Binding-site contacts:
Ligand atom C8 contacts residue TYR197 of chain 16.A at 3.4 Å (hydrophobic).
Ligand atom C10 contacts residue TYR128 of chain 16.A at 3.6 Å (hydrophobic).
Ligand atom N4 contacts residue DMS1 of chain 16.F at 3.6 Å (h-bond).
Ligand atom N4 contacts residue ASN219 of chain 16.A at 4.0 Å.
Ligand atom C19 contacts residue VAL191 of chain 16.A at 4.0 Å (hydrophobic).
Ligand atom C8 contacts residue PHE124 of chain 16.A at 3.6 Å (hydrophobic).
Ligand atom C15 contacts residue TYR128 of chain 16.A at 3.0 Å (hydrophobic).
Ligand atom C10 contacts residue LEU106 of chain 16.A at 4.0 Å (hydrophobic).
Ligand atom N9 contacts residue TYR128 of chain 16.A at 4.1 Å.
Ligand atom N5 contacts residue DMS1 of chain 16.F at 3.9 Å.
Ligand atom C19 contacts residue TYR152 of chain 16.A at 3.9 Å (hydrophobic).
Ligand atom C21 contacts residue MET224 of chain 16.A at 4.0 Å (hydrophobic).
Ligand atom C7 contacts residue PHE124 of chain 16.A at 3.8 Å (hydrophobic).
Ligand atom C20 contacts residue VAL191 of chain 16.A at 3.5 Å (hydrophobic).
Ligand atom C14 contacts residue TYR128 of chain 16.A at 3.3 Å (hydrophobic).
Ligand atom C21 contacts residue ILE104 of chain 16.A at 3.5 Å (hydrophobic).
Ligand atom C16 contacts residue TYR128 of chain 16.A at 2.9 Å (hydrophobic).
Ligand atom C13 contacts residue TYR128 of chain 16.A at 3.0 Å (hydrophobic).
Ligand atom C13 contacts residue SER126 of chain 16.A at 3.7 Å.
Ligand atom C14 contacts residue TYR197 of chain 16.A at 4.1 Å (hydrophobic).
Ligand atom C19 contacts residue VAL188 of chain 16.A at 3.5 Å (hydrophobic).
Ligand atom C11 contacts residue ILE104 of chain 16.A at 3.5 Å (hydrophobic).
Ligand atom C1 contacts residue DMS1 of chain 16.F at 4.1 Å.
Ligand atom N5 contacts residue ASN219 of chain 16.A at 4.1 Å.
Ligand atom C16 contacts residue ILE104 of chain 16.A at 3.7 Å (hydrophobic).
Ligand atom C10 contacts residue ILE104 of chain 16.A at 3.9 Å (hydrophobic).
Ligand atom C1 contacts residue ASN198 of chain 16.A at 4.0 Å.
Ligand atom N12 contacts residue TYR128 of chain 16.A at 2.5 Å (h-bond).
Ligand atom C7 contacts residue LEU106 of chain 16.A at 4.1 Å (hydrophobic).
Ligand atom C17 contacts residue TYR128 of chain 16.A at 3.8 Å (hydrophobic).
Ligand atom C18 contacts residue VAL188 of chain 16.A at 3.9 Å (hydrophobic).
Ligand atom C18 contacts residue TYR152 of chain 16.A at 3.8 Å (hydrophobic).
Ligand atom C17 contacts residue ILE104 of chain 16.A at 3.8 Å (hydrophobic).
Ligand atom C11 contacts residue MET221 of chain 16.A at 4.0 Å (hydrophobic).
Ligand atom C11 contacts residue TYR128 of chain 16.A at 3.4 Å (hydrophobic).
Ligand atom C14 contacts residue SER126 of chain 16.A at 3.6 Å.
Ligand atom C20 contacts residue VAL188 of chain 16.A at 3.7 Å (hydrophobic).
Ligand atom C10 contacts residue MET221 of chain 16.A at 4.0 Å (hydrophobic).
Ligand atom C13 contacts residue TYR197 of chain 16.A at 4.0 Å (hydrophobic).
Ligand atom C7 contacts residue TYR197 of chain 16.A at 3.5 Å (hydrophobic).

The protein below binds the small molecule below.
Small molecule (SMILES): COc1ccc(N2CCN(c3cccc(C)c3)CC2)nn1

Sequence of chain 16.A:
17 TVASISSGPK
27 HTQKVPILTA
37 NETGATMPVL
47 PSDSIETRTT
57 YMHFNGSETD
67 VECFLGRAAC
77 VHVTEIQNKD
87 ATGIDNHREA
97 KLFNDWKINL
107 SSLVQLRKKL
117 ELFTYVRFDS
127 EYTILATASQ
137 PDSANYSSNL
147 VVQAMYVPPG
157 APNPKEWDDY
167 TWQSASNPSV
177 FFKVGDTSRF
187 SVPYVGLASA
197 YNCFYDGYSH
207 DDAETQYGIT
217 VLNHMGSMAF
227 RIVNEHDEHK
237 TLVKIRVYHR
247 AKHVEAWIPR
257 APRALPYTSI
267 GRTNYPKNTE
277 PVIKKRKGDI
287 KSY